A small-molecule ligand and the protein it binds are described below.
Small molecule (SMILES): NC[C@@H]1O[C@H](O[C@H]2[C@@H](O)[C@H](O[C@@H]3[C@@H](O)[C@H](N)C[C@H](N)[C@H]3O[C@H]3O[C@H](CO)[C@@H](O)[C@H](O)[C@H]3N)O[C@@H]2CO)[C@H](N)[C@@H](O)[C@@H]1O

Sequence of chain 1.H:
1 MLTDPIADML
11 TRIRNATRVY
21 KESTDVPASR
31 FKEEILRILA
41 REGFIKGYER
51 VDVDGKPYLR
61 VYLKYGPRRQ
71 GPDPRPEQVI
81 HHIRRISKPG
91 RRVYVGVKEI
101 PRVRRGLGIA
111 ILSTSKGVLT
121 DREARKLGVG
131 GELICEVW

Binding-site contacts:
Ligand atom O41 contacts residue LYS98 of chain 1.H at 3.9 Å.
Ligand atom O11 contacts residue GLU99 of chain 1.H at 3.8 Å.
Ligand atom N32 contacts residue GLU99 of chain 1.H at 3.9 Å.
Ligand atom C53 contacts residue MG1 of chain 1.OC at 4.4 Å.
Ligand atom C61 contacts residue GLU99 of chain 1.H at 4.0 Å.
Ligand atom C51 contacts residue GLU99 of chain 1.H at 3.8 Å.
Ligand atom O41 contacts residue GLU99 of chain 1.H at 3.9 Å.
Ligand atom O53 contacts residue MG1 of chain 1.OC at 3.4 Å.
Ligand atom O31 contacts residue LYS98 of chain 1.H at 4.0 Å.
Ligand atom C32 contacts residue GLU99 of chain 1.H at 4.1 Å.
Ligand atom O51 contacts residue GLU99 of chain 1.H at 4.4 Å.